Sequence of chain 1.A:
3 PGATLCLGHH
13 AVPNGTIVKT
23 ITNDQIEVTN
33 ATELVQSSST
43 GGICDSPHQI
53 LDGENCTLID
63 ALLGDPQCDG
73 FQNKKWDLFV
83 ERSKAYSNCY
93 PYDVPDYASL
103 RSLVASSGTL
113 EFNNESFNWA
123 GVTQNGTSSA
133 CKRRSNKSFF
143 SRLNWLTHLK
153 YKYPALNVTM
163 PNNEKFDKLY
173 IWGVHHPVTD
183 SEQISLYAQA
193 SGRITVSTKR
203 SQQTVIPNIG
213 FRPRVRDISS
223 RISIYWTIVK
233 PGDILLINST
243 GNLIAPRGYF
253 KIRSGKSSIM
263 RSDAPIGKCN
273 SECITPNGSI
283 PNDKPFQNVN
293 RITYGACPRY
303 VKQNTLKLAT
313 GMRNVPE

This protein binds this small molecule.
Small molecule (SMILES): CC(=O)N[C@@H]1[C@@H](O)[C@H](O)[C@@H](CO)O[C@H]1O

Binding-site contacts:
Ligand atom O5 contacts residue ASN127 of chain 1.A at 2.2 Å (h-bond).
Ligand atom N2 contacts residue GLN126 of chain 1.A at 4.4 Å.
Ligand atom C3 contacts residue ASN127 of chain 1.A at 3.8 Å.
Ligand atom C5 contacts residue ASN127 of chain 1.A at 3.6 Å.
Ligand atom C1 contacts residue ASN127 of chain 1.A at 1.4 Å.
Ligand atom C7 contacts residue ASN127 of chain 1.A at 3.4 Å.
Ligand atom C7 contacts residue GLN126 of chain 1.A at 4.1 Å.
Ligand atom O7 contacts residue GLN126 of chain 1.A at 4.4 Å.
Ligand atom N2 contacts residue ASN127 of chain 1.A at 3.1 Å (h-bond).
Ligand atom C4 contacts residue ASN127 of chain 1.A at 4.2 Å.
Ligand atom O7 contacts residue ASN127 of chain 1.A at 3.1 Å (h-bond).
Ligand atom C8 contacts residue GLN126 of chain 1.A at 3.9 Å.
Ligand atom C2 contacts residue ASN127 of chain 1.A at 2.5 Å.